A protein and the small-molecule ligand that binds it are described below.
Small molecule (SMILES): C[C@]12CCC(=O)C=C1CC[C@@H]1[C@@H]2[C@@H](O)C[C@@]2(C)[C@H]1CC[C@]2(O)C(=O)CO

Sequence of chain 1.K:
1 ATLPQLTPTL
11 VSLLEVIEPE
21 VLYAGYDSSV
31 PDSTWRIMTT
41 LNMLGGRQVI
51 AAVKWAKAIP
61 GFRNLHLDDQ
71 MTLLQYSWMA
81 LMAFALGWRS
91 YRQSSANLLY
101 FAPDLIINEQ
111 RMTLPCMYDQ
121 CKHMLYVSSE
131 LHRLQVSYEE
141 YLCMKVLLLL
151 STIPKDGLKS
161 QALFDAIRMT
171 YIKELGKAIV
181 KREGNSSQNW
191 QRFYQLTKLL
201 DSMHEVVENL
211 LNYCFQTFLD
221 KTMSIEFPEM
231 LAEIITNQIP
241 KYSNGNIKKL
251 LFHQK

Binding-site contacts:
Ligand atom C21 contacts residue ASN42 of chain 1.K at 3.8 Å.
Ligand atom C19 contacts residue GLY45 of chain 1.K at 3.9 Å.
Ligand atom C12 contacts residue ASN42 of chain 1.K at 3.3 Å.
Ligand atom C5 contacts residue MET82 of chain 1.K at 3.9 Å (hydrophobic).
Ligand atom O1 contacts residue ARG89 of chain 1.K at 3.0 Å (salt-bridge).
Ligand atom C6 contacts residue MET82 of chain 1.K at 3.9 Å (hydrophobic).
Ligand atom O5 contacts residue THR217 of chain 1.K at 2.6 Å (h-bond).
Ligand atom O2 contacts residue ASN42 of chain 1.K at 2.9 Å (h-bond).
Ligand atom C4 contacts residue PHE101 of chain 1.K at 3.9 Å (hydrophobic).
Ligand atom O2 contacts residue LEU41 of chain 1.K at 3.7 Å.
Ligand atom C3 contacts residue GLN48 of chain 1.K at 3.2 Å.
Ligand atom C4 contacts residue MET82 of chain 1.K at 3.9 Å (hydrophobic).
Ligand atom O5 contacts residue ASN42 of chain 1.K at 3.7 Å.
Ligand atom C17 contacts residue GLN120 of chain 1.K at 3.4 Å.
Ligand atom O1 contacts residue PHE101 of chain 1.K at 3.8 Å.
Ligand atom C11 contacts residue ASN42 of chain 1.K at 3.6 Å.
Ligand atom O1 contacts residue GLN48 of chain 1.K at 3.1 Å (h-bond).
Ligand atom C7 contacts residue MET79 of chain 1.K at 3.7 Å (hydrophobic).
Ligand atom C2 contacts residue GLN48 of chain 1.K at 3.3 Å.
Ligand atom C20 contacts residue THR217 of chain 1.K at 3.9 Å.
Ligand atom C3 contacts residue PHE101 of chain 1.K at 3.7 Å (hydrophobic).
Ligand atom C19 contacts residue MET82 of chain 1.K at 3.6 Å (hydrophobic).
Ligand atom O4 contacts residue GLN120 of chain 1.K at 3.5 Å (h-bond).
Ligand atom C18 contacts residue ASN42 of chain 1.K at 3.5 Å.
Ligand atom C12 contacts residue LEU41 of chain 1.K at 3.8 Å (hydrophobic).
Ligand atom C15 contacts residue MET124 of chain 1.K at 4.0 Å (hydrophobic).
Ligand atom O3 contacts residue GLN120 of chain 1.K at 2.8 Å (h-bond).
Ligand atom C21 contacts residue MET38 of chain 1.K at 3.9 Å (hydrophobic).
Ligand atom C21 contacts residue GLN120 of chain 1.K at 3.9 Å.
Ligand atom C1 contacts residue LEU41 of chain 1.K at 3.3 Å (hydrophobic).
Ligand atom C20 contacts residue GLN120 of chain 1.K at 3.3 Å.
Ligand atom C21 contacts residue THR217 of chain 1.K at 3.8 Å.
Ligand atom C1 contacts residue GLY45 of chain 1.K at 3.9 Å.
Ligand atom O4 contacts residue TYR213 of chain 1.K at 3.6 Å (h-bond).
Ligand atom O4 contacts residue CYS214 of chain 1.K at 3.4 Å.
Ligand atom O5 contacts residue ILE225 of chain 1.K at 3.5 Å.
Ligand atom C16 contacts residue GLN120 of chain 1.K at 3.4 Å.
Ligand atom O5 contacts residue PHE227 of chain 1.K at 3.9 Å.
Ligand atom O4 contacts residue THR217 of chain 1.K at 3.1 Å (h-bond).
Ligand atom C11 contacts residue LEU41 of chain 1.K at 3.7 Å (hydrophobic).